Binding-site contacts:
Ligand atom C4' contacts residue GLN134 of chain 1.D at 3.5 Å.
Ligand atom N2 contacts residue LEU253 of chain 1.D at 3.5 Å.
Ligand atom C14 contacts residue TYR200 of chain 1.D at 3.3 Å (hydrophobic).
Ligand atom C1' contacts residue GLN134 of chain 1.D at 3.7 Å.
Ligand atom N3 contacts residue GLU198 of chain 1.D at 2.9 Å (salt-bridge).
Ligand atom C17 contacts residue LEU240 of chain 1.D at 3.3 Å (hydrophobic).
Ligand atom C3' contacts residue PHE167 of chain 1.D at 3.4 Å (hydrophobic).
Ligand atom C3 contacts residue ALA352 of chain 1.D at 3.4 Å (hydrophobic).
Ligand atom C16 contacts residue ASN165 of chain 1.D at 3.6 Å.
Ligand atom C9 contacts residue GLU198 of chain 1.D at 3.6 Å.
Ligand atom O5' contacts residue PHE20 of chain 1.D at 3.2 Å.
Ligand atom C2 contacts residue VAL316 of chain 1.D at 3.4 Å (hydrophobic).
Ligand atom C1' contacts residue LEU135 of chain 1.D at 3.5 Å (hydrophobic).
Ligand atom C18 contacts residue LEU240 of chain 1.D at 3.1 Å (hydrophobic).
Ligand atom C8 contacts residue CYS239 of chain 1.D at 3.6 Å (hydrophobic).
Ligand atom N1 contacts residue ALA314 of chain 1.D at 3.3 Å.
Ligand atom C2' contacts residue GLN134 of chain 1.D at 3.5 Å.
Ligand atom C10 contacts residue TYR200 of chain 1.D at 3.3 Å (hydrophobic).
Ligand atom C9 contacts residue LEU253 of chain 1.D at 3.4 Å (hydrophobic).
Ligand atom C6 contacts residue ALA314 of chain 1.D at 3.3 Å (hydrophobic).
Ligand atom C16 contacts residue GLN134 of chain 1.D at 3.1 Å.
Ligand atom C2' contacts residue PHE167 of chain 1.D at 3.3 Å (hydrophobic).
Ligand atom N3 contacts residue TYR200 of chain 1.D at 2.6 Å (h-bond).
Ligand atom C25 contacts residue PHE20 of chain 1.D at 3.2 Å (hydrophobic).
Ligand atom C10 contacts residue GLU198 of chain 1.D at 3.1 Å.
Ligand atom OP3 contacts residue MET233 of chain 1.D at 3.7 Å.
Ligand atom C13 contacts residue TYR200 of chain 1.D at 3.6 Å (hydrophobic).
Ligand atom C4 contacts residue VAL236 of chain 1.D at 3.0 Å (hydrophobic).
Ligand atom C4' contacts residue PHE167 of chain 1.D at 3.5 Å (hydrophobic).
Ligand atom C9 contacts residue MET257 of chain 1.D at 3.2 Å (hydrophobic).
Ligand atom OP3 contacts residue THR136 of chain 1.D at 2.9 Å.
Ligand atom C2 contacts residue ALA352 of chain 1.D at 3.4 Å (hydrophobic).
Ligand atom C1' contacts residue PHE167 of chain 1.D at 3.5 Å (hydrophobic).
Ligand atom C22 contacts residue PHE167 of chain 1.D at 3.7 Å (hydrophobic).
Ligand atom N2 contacts residue GLU198 of chain 1.D at 2.5 Å (salt-bridge).
Ligand atom C4 contacts residue TYR200 of chain 1.D at 3.0 Å (hydrophobic).
Ligand atom O3' contacts residue ASN165 of chain 1.D at 3.4 Å.
Ligand atom C25 contacts residue MET233 of chain 1.D at 3.6 Å (hydrophobic).
Ligand atom C15 contacts residue ASN165 of chain 1.D at 3.5 Å.
Ligand atom CAB contacts residue ALA314 of chain 1.D at 3.5 Å (hydrophobic).

This protein binds this small molecule.
Small molecule (SMILES): c1cc(CNc2cc3c(cn2)[nH]c2ccccc23)cc(Oc2ccc3c(c2)OCO3)c1

Sequence of chain 1.D:
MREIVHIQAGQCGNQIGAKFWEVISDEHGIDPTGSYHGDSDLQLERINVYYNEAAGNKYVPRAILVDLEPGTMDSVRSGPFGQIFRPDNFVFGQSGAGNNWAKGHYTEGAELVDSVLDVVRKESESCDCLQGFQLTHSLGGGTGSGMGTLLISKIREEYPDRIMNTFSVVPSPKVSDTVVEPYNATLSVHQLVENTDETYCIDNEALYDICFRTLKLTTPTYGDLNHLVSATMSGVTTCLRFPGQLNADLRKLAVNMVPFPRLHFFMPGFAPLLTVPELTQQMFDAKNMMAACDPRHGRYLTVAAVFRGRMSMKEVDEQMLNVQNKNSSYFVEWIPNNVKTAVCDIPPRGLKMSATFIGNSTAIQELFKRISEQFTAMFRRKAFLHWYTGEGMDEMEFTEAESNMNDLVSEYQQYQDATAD